Binding-site contacts:
Ligand atom CMA contacts residue TYR103 of chain 1.C at 3.3 Å (hydrophobic).
Ligand atom O2A contacts residue ARG87 of chain 1.C at 3.0 Å (salt-bridge).
Ligand atom NA contacts residue TYR103 of chain 1.C at 3.2 Å.
Ligand atom C4A contacts residue PHE75 of chain 1.C at 3.5 Å (hydrophobic).
Ligand atom O2D contacts residue THR100 of chain 1.C at 2.9 Å.
Ligand atom C3A contacts residue TYR103 of chain 1.C at 3.1 Å (hydrophobic).
Ligand atom C4D contacts residue TYR74 of chain 1.C at 3.4 Å (hydrophobic).
Ligand atom ND contacts residue ASP72 of chain 1.C at 2.7 Å (salt-bridge).
Ligand atom O1D contacts residue LEU99 of chain 1.C at 3.4 Å.
Ligand atom NB contacts residue TYR103 of chain 1.C at 3.2 Å (h-bond).
Ligand atom O2A contacts residue TYR83 of chain 1.C at 2.5 Å (h-bond).
Ligand atom CHB contacts residue ASP72 of chain 1.C at 3.6 Å.
Ligand atom C3D contacts residue TYR74 of chain 1.C at 3.5 Å (hydrophobic).
Ligand atom C4A contacts residue ASP72 of chain 1.C at 3.6 Å.
Ligand atom CAC contacts residue CYS102 of chain 1.C at 1.7 Å (hydrophobic).
Ligand atom NC contacts residue ASP72 of chain 1.C at 2.8 Å (salt-bridge).
Ligand atom CMC contacts residue ARG71 of chain 1.C at 3.6 Å.
Ligand atom C4C contacts residue CYS102 of chain 1.C at 3.5 Å (hydrophobic).
Ligand atom CBA contacts residue TYR83 of chain 1.C at 3.4 Å (hydrophobic).
Ligand atom OB contacts residue VAL131 of chain 1.C at 3.6 Å.
Ligand atom O1A contacts residue ARG87 of chain 1.C at 2.7 Å (salt-bridge).
Ligand atom C3C contacts residue CYS102 of chain 1.C at 2.7 Å (hydrophobic).
Ligand atom OB contacts residue HIS133 of chain 1.C at 2.9 Å (h-bond).
Ligand atom CMD contacts residue THR100 of chain 1.C at 3.3 Å.
Ligand atom CGA contacts residue ARG87 of chain 1.C at 3.4 Å.
Ligand atom CGD contacts residue THR100 of chain 1.C at 3.5 Å.
Ligand atom C4A contacts residue TYR103 of chain 1.C at 3.3 Å (hydrophobic).
Ligand atom NA contacts residue ASP72 of chain 1.C at 2.7 Å (salt-bridge).
Ligand atom CBB contacts residue CYS41 of chain 1.C at 3.5 Å (hydrophobic).
Ligand atom CHD contacts residue CYS102 of chain 1.C at 3.5 Å (hydrophobic).
Ligand atom CGA contacts residue TYR83 of chain 1.C at 3.4 Å (hydrophobic).
Ligand atom CAA contacts residue GLN89 of chain 1.C at 3.3 Å.
Ligand atom C2A contacts residue TYR103 of chain 1.C at 3.5 Å (hydrophobic).
Ligand atom CMA contacts residue GLN89 of chain 1.C at 3.6 Å.
Ligand atom OB contacts residue ILE115 of chain 1.C at 3.3 Å.
Ligand atom OC contacts residue ASP72 of chain 1.C at 3.6 Å.
Ligand atom CBC contacts residue CYS102 of chain 1.C at 2.6 Å (hydrophobic).
Ligand atom O1D contacts residue THR100 of chain 1.C at 2.9 Å (h-bond).
Ligand atom CHA contacts residue TYR74 of chain 1.C at 3.6 Å (hydrophobic).
Ligand atom C1A contacts residue TYR103 of chain 1.C at 3.6 Å (hydrophobic).

Sequence of chain 1.C:
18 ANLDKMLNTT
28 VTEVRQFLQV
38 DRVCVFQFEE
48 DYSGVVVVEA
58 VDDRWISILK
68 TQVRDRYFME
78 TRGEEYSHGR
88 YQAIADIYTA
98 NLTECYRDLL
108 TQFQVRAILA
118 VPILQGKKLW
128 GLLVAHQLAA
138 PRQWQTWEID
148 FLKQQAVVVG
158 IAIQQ

This protein binds this small molecule.
Small molecule (SMILES): C=CC1=C(C)/C(=C/c2[nH]c(/C=C3\N=C(/C=C4\NC(=O)[C@H](C)[C@@H]4C=C)C(C)=C3CCC(=O)O)c(CCC(=O)O)c2C)NC1=O